Sequence of chain 1.A:
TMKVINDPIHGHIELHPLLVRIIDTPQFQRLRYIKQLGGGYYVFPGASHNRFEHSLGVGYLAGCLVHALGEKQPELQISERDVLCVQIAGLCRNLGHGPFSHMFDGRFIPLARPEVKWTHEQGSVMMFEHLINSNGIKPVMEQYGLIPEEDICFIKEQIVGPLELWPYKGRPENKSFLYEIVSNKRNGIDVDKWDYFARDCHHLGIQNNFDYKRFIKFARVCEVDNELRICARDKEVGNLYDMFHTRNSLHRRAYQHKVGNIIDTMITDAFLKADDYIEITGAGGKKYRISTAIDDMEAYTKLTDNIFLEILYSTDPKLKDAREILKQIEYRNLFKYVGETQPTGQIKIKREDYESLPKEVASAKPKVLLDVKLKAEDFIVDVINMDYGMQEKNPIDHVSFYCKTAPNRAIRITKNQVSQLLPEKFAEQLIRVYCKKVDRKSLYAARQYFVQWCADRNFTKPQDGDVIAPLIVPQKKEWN

Binding-site contacts:
Ligand atom C5 contacts residue ARG221 of chain 1.A at 3.5 Å.
Ligand atom PG contacts residue MG1 of chain 1.L at 3.4 Å.
Ligand atom O2B contacts residue MG1 of chain 1.L at 2.0 Å.
Ligand atom O3G contacts residue LYS411 of chain 1.A at 2.9 Å (salt-bridge).
Ligand atom O2A contacts residue HIS264 of chain 1.C at 2.7 Å (h-bond).
Ligand atom O3' contacts residue ASN7 of chain 1.B at 2.9 Å (h-bond).
Ligand atom O1B contacts residue LYS265 of chain 1.C at 2.6 Å (salt-bridge).
Ligand atom O1G contacts residue ARG240 of chain 1.A at 3.3 Å (salt-bridge).
Ligand atom C4 contacts residue ARG221 of chain 1.A at 3.1 Å.
Ligand atom C4' contacts residue VAL5 of chain 1.B at 3.4 Å (hydrophobic).
Ligand atom O1A contacts residue LYS242 of chain 1.A at 2.0 Å (salt-bridge).
Ligand atom O6 contacts residue ARG260 of chain 1.C at 3.2 Å.
Ligand atom N9 contacts residue ARG221 of chain 1.A at 3.3 Å (salt-bridge).
Ligand atom O4' contacts residue ASN7 of chain 1.B at 3.5 Å.
Ligand atom C2 contacts residue ASN7 of chain 1.B at 3.5 Å.
Ligand atom O6 contacts residue ASN246 of chain 1.A at 3.4 Å (h-bond).
Ligand atom O2G contacts residue ARG240 of chain 1.A at 2.5 Å (salt-bridge).
Ligand atom N2 contacts residue ASN7 of chain 1.B at 3.0 Å (h-bond).
Ligand atom PB contacts residue LYS265 of chain 1.C at 3.3 Å.
Ligand atom PB contacts residue MG1 of chain 1.L at 3.4 Å.
Ligand atom C1' contacts residue PHE45 of chain 1.C at 3.5 Å (hydrophobic).
Ligand atom O3G contacts residue DGT1 of chain 1.M at 2.5 Å (h-bond).
Ligand atom O3A contacts residue DGT1 of chain 1.M at 3.2 Å (h-bond).
Ligand atom O3B contacts residue LYS265 of chain 1.C at 2.8 Å (salt-bridge).
Ligand atom O3A contacts residue LYS242 of chain 1.A at 3.4 Å (salt-bridge).
Ligand atom C2' contacts residue PHE45 of chain 1.C at 3.5 Å (hydrophobic).
Ligand atom O1B contacts residue VAL266 of chain 1.C at 3.5 Å.
Ligand atom O1A contacts residue ARG221 of chain 1.A at 2.7 Å (salt-bridge).
Ligand atom C5' contacts residue VAL5 of chain 1.B at 3.3 Å (hydrophobic).
Ligand atom C3' contacts residue VAL44 of chain 1.C at 3.4 Å (hydrophobic).
Ligand atom O2A contacts residue LYS265 of chain 1.C at 3.5 Å (salt-bridge).
Ligand atom N3 contacts residue ASN7 of chain 1.B at 3.1 Å (h-bond).
Ligand atom PA contacts residue LYS242 of chain 1.A at 2.9 Å.
Ligand atom O4' contacts residue ARG221 of chain 1.A at 3.1 Å (salt-bridge).
Ligand atom O1B contacts residue HIS264 of chain 1.C at 3.3 Å.
Ligand atom O3' contacts residue VAL44 of chain 1.C at 3.0 Å (h-bond).
Ligand atom O3G contacts residue MG1 of chain 1.L at 2.4 Å.
Ligand atom N7 contacts residue ARG221 of chain 1.A at 3.4 Å (salt-bridge).
Ligand atom O2B contacts residue DGT1 of chain 1.M at 2.6 Å (h-bond).
Ligand atom O2A contacts residue LYS242 of chain 1.A at 3.1 Å (salt-bridge).

Sequence of chain 1.C:
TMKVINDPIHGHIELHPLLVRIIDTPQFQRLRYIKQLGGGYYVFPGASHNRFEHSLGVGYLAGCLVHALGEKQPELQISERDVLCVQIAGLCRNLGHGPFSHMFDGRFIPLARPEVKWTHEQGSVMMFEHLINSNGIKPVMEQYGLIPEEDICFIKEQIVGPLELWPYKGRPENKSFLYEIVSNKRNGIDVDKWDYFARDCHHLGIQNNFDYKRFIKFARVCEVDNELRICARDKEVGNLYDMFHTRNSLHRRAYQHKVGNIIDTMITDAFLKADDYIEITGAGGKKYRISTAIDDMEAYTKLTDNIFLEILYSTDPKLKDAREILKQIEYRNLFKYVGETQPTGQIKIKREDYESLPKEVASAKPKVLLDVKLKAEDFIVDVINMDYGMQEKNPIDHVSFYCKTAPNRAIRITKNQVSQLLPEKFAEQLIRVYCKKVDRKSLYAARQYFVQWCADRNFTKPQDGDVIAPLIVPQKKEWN

Sequence of chain 1.B:
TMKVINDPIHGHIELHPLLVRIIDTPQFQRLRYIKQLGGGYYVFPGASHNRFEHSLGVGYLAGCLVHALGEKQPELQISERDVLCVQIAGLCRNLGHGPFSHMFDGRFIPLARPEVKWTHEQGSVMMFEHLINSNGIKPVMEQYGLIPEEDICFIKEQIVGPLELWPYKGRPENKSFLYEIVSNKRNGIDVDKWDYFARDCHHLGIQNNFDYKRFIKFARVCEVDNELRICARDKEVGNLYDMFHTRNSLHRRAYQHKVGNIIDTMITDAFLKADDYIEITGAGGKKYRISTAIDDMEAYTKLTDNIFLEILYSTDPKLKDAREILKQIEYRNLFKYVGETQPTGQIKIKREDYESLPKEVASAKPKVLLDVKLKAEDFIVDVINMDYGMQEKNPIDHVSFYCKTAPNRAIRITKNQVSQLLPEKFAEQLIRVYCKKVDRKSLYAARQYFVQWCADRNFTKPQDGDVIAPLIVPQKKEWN

This protein binds this small molecule.
Small molecule (SMILES): Nc1nc2c(ncn2[C@H]2C[C@H](O)[C@@H](CO[P](=O)(O)O[P](=O)(O)OP(=O)(O)O)O2)c(=O)[nH]1